The protein below binds the small molecule below.
Small molecule (SMILES): O=C(O)c1ccc(O)cc1O

Sequence of chain 1.A:
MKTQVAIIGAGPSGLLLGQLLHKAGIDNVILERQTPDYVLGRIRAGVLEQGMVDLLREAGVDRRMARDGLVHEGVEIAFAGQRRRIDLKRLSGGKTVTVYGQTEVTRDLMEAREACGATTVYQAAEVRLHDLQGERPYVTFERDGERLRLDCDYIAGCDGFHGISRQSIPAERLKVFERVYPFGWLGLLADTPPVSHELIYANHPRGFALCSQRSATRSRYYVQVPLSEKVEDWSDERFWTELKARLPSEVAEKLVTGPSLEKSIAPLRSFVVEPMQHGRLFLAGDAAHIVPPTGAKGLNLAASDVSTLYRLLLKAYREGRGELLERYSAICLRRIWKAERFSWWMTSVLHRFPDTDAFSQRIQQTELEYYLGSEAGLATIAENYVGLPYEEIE

Binding-site contacts:
Ligand atom O2 contacts residue FAD1 of chain 1.B at 2.8 Å (h-bond).
Ligand atom C6 contacts residue SER212 of chain 1.A at 3.7 Å.
Ligand atom O4 contacts residue PRO293 of chain 1.A at 2.9 Å (h-bond).
Ligand atom C6 contacts residue LEU199 of chain 1.A at 4.0 Å (hydrophobic).
Ligand atom O4 contacts residue TYR201 of chain 1.A at 2.9 Å (h-bond).
Ligand atom O4 contacts residue THR294 of chain 1.A at 3.3 Å (h-bond).
Ligand atom C4 contacts residue LEU210 of chain 1.A at 3.9 Å (hydrophobic).
Ligand atom O1' contacts residue ALA45 of chain 1.A at 4.0 Å.
Ligand atom C6 contacts residue LEU210 of chain 1.A at 4.2 Å (hydrophobic).
Ligand atom C1' contacts residue SER212 of chain 1.A at 3.7 Å.
Ligand atom C3 contacts residue LEU210 of chain 1.A at 4.0 Å (hydrophobic).
Ligand atom O1' contacts residue GLY46 of chain 1.A at 3.7 Å.
Ligand atom C5 contacts residue LEU210 of chain 1.A at 4.0 Å (hydrophobic).
Ligand atom C4 contacts residue TYR201 of chain 1.A at 3.6 Å (hydrophobic).
Ligand atom O2 contacts residue TYR222 of chain 1.A at 2.9 Å (h-bond).
Ligand atom C5 contacts residue VAL47 of chain 1.A at 3.9 Å (hydrophobic).
Ligand atom O1' contacts residue ARG214 of chain 1.A at 2.9 Å (salt-bridge).
Ligand atom C4 contacts residue ALA296 of chain 1.A at 3.8 Å (hydrophobic).
Ligand atom C1 contacts residue SER212 of chain 1.A at 4.1 Å.
Ligand atom C6 contacts residue VAL47 of chain 1.A at 3.9 Å (hydrophobic).
Ligand atom C1' contacts residue TYR222 of chain 1.A at 3.8 Å (hydrophobic).
Ligand atom O2' contacts residue SER212 of chain 1.A at 2.8 Å (h-bond).
Ligand atom C3 contacts residue FAD1 of chain 1.B at 3.8 Å.
Ligand atom C3 contacts residue TRP185 of chain 1.A at 3.8 Å (hydrophobic).
Ligand atom O1' contacts residue ARG220 of chain 1.A at 4.2 Å.
Ligand atom C2 contacts residue TYR222 of chain 1.A at 3.8 Å (hydrophobic).
Ligand atom C1' contacts residue ARG214 of chain 1.A at 3.6 Å.
Ligand atom C4 contacts residue PRO293 of chain 1.A at 3.6 Å (hydrophobic).
Ligand atom C5 contacts residue TYR201 of chain 1.A at 3.4 Å (hydrophobic).
Ligand atom C1 contacts residue TYR222 of chain 1.A at 4.0 Å (hydrophobic).
Ligand atom O2 contacts residue TRP185 of chain 1.A at 4.2 Å.
Ligand atom C2 contacts residue FAD1 of chain 1.B at 3.8 Å.
Ligand atom C3 contacts residue PRO293 of chain 1.A at 3.4 Å (hydrophobic).
Ligand atom C5 contacts residue LEU199 of chain 1.A at 4.0 Å (hydrophobic).
Ligand atom C1' contacts residue GLY46 of chain 1.A at 3.9 Å.
Ligand atom O4 contacts residue ALA296 of chain 1.A at 3.6 Å.
Ligand atom O2' contacts residue ARG214 of chain 1.A at 2.8 Å (salt-bridge).
Ligand atom O1' contacts residue ARG44 of chain 1.A at 3.4 Å (salt-bridge).
Ligand atom O2' contacts residue GLY46 of chain 1.A at 4.0 Å.
Ligand atom O1' contacts residue TYR222 of chain 1.A at 2.9 Å (h-bond).